Sequence of chain 1.B:
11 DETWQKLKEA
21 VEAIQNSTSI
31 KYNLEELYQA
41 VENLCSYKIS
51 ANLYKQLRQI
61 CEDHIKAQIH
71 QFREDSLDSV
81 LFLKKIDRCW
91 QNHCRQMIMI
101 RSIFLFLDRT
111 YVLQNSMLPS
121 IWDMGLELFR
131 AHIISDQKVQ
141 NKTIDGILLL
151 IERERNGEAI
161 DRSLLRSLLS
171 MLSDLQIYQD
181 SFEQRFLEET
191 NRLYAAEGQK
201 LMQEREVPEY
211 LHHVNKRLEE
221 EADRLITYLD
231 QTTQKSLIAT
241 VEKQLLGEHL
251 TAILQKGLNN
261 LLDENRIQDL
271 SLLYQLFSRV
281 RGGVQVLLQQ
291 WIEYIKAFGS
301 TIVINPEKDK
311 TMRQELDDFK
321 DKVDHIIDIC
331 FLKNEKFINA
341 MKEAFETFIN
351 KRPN

Binding-site contacts:
Ligand atom NE1 contacts residue PRO353 of chain 1.B at 3.7 Å.
Ligand atom CE1 contacts residue LYS342 of chain 1.B at 3.6 Å.
Ligand atom NH1 contacts residue VAL303 of chain 1.B at 2.7 Å (h-bond).
Ligand atom SG contacts residue ARG352 of chain 1.B at 3.6 Å (salt-bridge).
Ligand atom CB contacts residue WHL1 of chain 1.J at 2.6 Å.
Ligand atom CG contacts residue LEU316 of chain 1.B at 3.6 Å (hydrophobic).
Ligand atom SG contacts residue WHL1 of chain 1.J at 1.8 Å.
Ligand atom O contacts residue WHL1 of chain 1.J at 3.7 Å.
Ligand atom O contacts residue MET312 of chain 1.B at 3.7 Å.
Ligand atom CZ2 contacts residue LEU316 of chain 1.B at 3.0 Å (hydrophobic).
Ligand atom CB contacts residue GLU346 of chain 1.B at 3.5 Å.
Ligand atom O contacts residue LYS342 of chain 1.B at 3.7 Å.
Ligand atom NE contacts residue PRO306 of chain 1.B at 3.4 Å.
Ligand atom CA contacts residue WHL1 of chain 1.J at 3.5 Å.
Ligand atom CE2 contacts residue LEU316 of chain 1.B at 3.5 Å (hydrophobic).
Ligand atom CB contacts residue WHL1 of chain 1.J at 3.7 Å.
Ligand atom NH1 contacts residue ILE304 of chain 1.B at 3.7 Å.
Ligand atom OD2 contacts residue ARG313 of chain 1.B at 2.4 Å (salt-bridge).
Ligand atom CD1 contacts residue ASP317 of chain 1.B at 3.4 Å.
Ligand atom CA contacts residue WHL1 of chain 1.J at 3.7 Å.
Ligand atom CD1 contacts residue ARG313 of chain 1.B at 3.1 Å.
Ligand atom N contacts residue WHL1 of chain 1.J at 3.5 Å.
Ligand atom CG2 contacts residue LYS320 of chain 1.B at 3.7 Å.
Ligand atom CD2 contacts residue PHE348 of chain 1.B at 3.5 Å (hydrophobic).
Ligand atom CG contacts residue ARG313 of chain 1.B at 3.2 Å.
Ligand atom CZ contacts residue PHE345 of chain 1.B at 3.6 Å (hydrophobic).
Ligand atom CD contacts residue VAL303 of chain 1.B at 3.7 Å (hydrophobic).
Ligand atom CD1 contacts residue LEU316 of chain 1.B at 3.5 Å (hydrophobic).
Ligand atom CE2 contacts residue ASP317 of chain 1.B at 3.4 Å.
Ligand atom CE2 contacts residue PHE345 of chain 1.B at 3.7 Å (hydrophobic).
Ligand atom CB contacts residue LEU316 of chain 1.B at 3.6 Å (hydrophobic).
Ligand atom NE1 contacts residue ASP317 of chain 1.B at 2.4 Å (salt-bridge).
Ligand atom CE3 contacts residue ARG352 of chain 1.B at 3.7 Å.
Ligand atom CD1 contacts residue LYS342 of chain 1.B at 3.4 Å.
Ligand atom CB contacts residue ARG313 of chain 1.B at 3.4 Å.
Ligand atom CZ2 contacts residue LYS320 of chain 1.B at 3.5 Å.
Ligand atom CD contacts residue PRO306 of chain 1.B at 3.6 Å (hydrophobic).
Ligand atom O contacts residue WHL1 of chain 1.J at 3.7 Å.
Ligand atom CZ2 contacts residue PRO353 of chain 1.B at 3.6 Å (hydrophobic).
Ligand atom CE2 contacts residue PRO353 of chain 1.B at 3.5 Å (hydrophobic).

This small molecule binds to this protein.
Small molecule (SMILES): CC(=O)N[C@@H](CC(=O)O)C(=O)N1CCC[C@H]1C(=O)N[C@@H](C)C(=O)N[C@@H](CC(=O)O)C(=O)N[C@@H](CCCN=C(N)N)C(=O)N[C@@H](CC1=CN=C2C=CC=CC12)C(=O)N[C@@H](CS)C(=O)N[C@@H](CCC(=O)O)C(=O)N[C@@H](CC(C)C)C(=O)N[C@@H](C)C(=O)N[C@@H](C)C(=O)N[C@@H](CC1=CN=C2C=CC=CC12)C(=O)N[C@H](C(=O)N[C@@H](CS)C(=O)N[C@@H](CC(=O)O)C(=O)N[C@H](C(=O)N[C@@H](Cc1ccccc1)C(N)=O)[C@@H](C)O)[C@@H](C)O